Sequence of chain 1.A:
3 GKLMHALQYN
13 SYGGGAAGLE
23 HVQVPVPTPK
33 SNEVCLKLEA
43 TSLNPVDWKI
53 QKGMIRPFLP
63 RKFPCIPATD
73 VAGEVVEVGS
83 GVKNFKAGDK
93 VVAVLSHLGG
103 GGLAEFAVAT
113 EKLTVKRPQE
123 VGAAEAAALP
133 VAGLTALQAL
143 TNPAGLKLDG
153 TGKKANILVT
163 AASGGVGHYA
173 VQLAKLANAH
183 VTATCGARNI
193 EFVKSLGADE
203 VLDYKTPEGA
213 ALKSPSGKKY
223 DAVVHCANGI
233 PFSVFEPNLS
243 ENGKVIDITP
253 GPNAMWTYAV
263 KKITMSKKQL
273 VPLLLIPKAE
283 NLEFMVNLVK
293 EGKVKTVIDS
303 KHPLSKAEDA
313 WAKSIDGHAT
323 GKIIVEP

This small molecule binds to this protein.
Small molecule (SMILES): CCC=CCC(=O)C=CC=CCCCCCCCC(=O)O

Binding-site contacts:
Ligand atom C1 contacts residue TYR14 of chain 1.A at 4.0 Å (hydrophobic).
Ligand atom C1 contacts residue PRO59 of chain 1.A at 4.2 Å (hydrophobic).
Ligand atom C1 contacts residue ARG58 of chain 1.A at 3.6 Å.
Ligand atom C2 contacts residue PRO59 of chain 1.A at 3.9 Å (hydrophobic).
Ligand atom O1 contacts residue PRO59 of chain 1.A at 3.5 Å.
Ligand atom O2 contacts residue TYR14 of chain 1.A at 4.1 Å.
Ligand atom O1 contacts residue TYR14 of chain 1.A at 3.4 Å (h-bond).
Ligand atom O1 contacts residue ARG58 of chain 1.A at 2.9 Å (salt-bridge).
Ligand atom C3 contacts residue PRO59 of chain 1.A at 3.4 Å (hydrophobic).
Ligand atom O2 contacts residue ARG58 of chain 1.A at 2.9 Å (salt-bridge).